Sequence of chain 1.A:
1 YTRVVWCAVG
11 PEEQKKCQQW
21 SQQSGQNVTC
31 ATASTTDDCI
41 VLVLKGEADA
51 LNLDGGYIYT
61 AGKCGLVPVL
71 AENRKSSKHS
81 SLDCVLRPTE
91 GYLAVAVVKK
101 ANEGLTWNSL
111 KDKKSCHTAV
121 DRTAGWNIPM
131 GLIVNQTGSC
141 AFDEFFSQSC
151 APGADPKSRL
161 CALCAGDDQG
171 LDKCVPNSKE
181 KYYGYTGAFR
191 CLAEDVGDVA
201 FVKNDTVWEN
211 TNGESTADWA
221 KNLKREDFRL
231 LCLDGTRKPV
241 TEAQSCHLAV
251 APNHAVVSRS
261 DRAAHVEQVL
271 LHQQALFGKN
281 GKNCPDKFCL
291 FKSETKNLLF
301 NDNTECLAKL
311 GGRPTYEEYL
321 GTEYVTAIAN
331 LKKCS

This small molecule binds to this protein.
Small molecule (SMILES): CC(C)C[C@H](N)C(=O)N[C@@H](CCC(=O)O)C(=O)N[C@@H](C)C(=O)N[C@@H](CS)C(=O)N[C@@H](C)C(=O)N[C@@H](Cc1ccccc1)C(=O)O

Binding-site contacts:
Ligand atom CA contacts residue LYS63 of chain 1.A at 3.4 Å.
Ligand atom CD1 contacts residue VAL41 of chain 1.A at 3.7 Å (hydrophobic).
Ligand atom CD2 contacts residue LEU44 of chain 1.A at 4.2 Å (hydrophobic).
Ligand atom N contacts residue LYS63 of chain 1.A at 3.8 Å.
Ligand atom N contacts residue CYS64 of chain 1.A at 3.8 Å.
Ligand atom CB contacts residue VAL41 of chain 1.A at 4.1 Å (hydrophobic).
Ligand atom C contacts residue LYS63 of chain 1.A at 4.4 Å.
Ligand atom CA contacts residue LYS63 of chain 1.A at 3.4 Å.
Ligand atom C contacts residue LYS63 of chain 1.A at 3.1 Å.
Ligand atom CB contacts residue CYS64 of chain 1.A at 3.1 Å (hydrophobic).
Ligand atom O contacts residue LYS63 of chain 1.A at 4.2 Å.
Ligand atom CA contacts residue CYS64 of chain 1.A at 3.5 Å (hydrophobic).
Ligand atom SG contacts residue CYS64 of chain 1.A at 2.0 Å (h-bond).
Ligand atom SG contacts residue LEU44 of chain 1.A at 4.3 Å.
Ligand atom O contacts residue LYS63 of chain 1.A at 3.8 Å.
Ligand atom CE2 contacts residue CYS64 of chain 1.A at 4.1 Å (hydrophobic).
Ligand atom CB contacts residue ALA329 of chain 1.A at 4.1 Å (hydrophobic).
Ligand atom CZ contacts residue ASP37 of chain 1.A at 3.8 Å.
Ligand atom CD2 contacts residue LYS333 of chain 1.A at 4.3 Å.
Ligand atom CG contacts residue VAL41 of chain 1.A at 3.6 Å (hydrophobic).
Ligand atom CA contacts residue LYS63 of chain 1.A at 3.9 Å.
Ligand atom CB contacts residue LYS63 of chain 1.A at 3.9 Å.
Ligand atom CZ contacts residue THR60 of chain 1.A at 3.9 Å.
Ligand atom CE2 contacts residue ILE40 of chain 1.A at 4.1 Å (hydrophobic).
Ligand atom CD2 contacts residue CYS64 of chain 1.A at 3.7 Å (hydrophobic).
Ligand atom C contacts residue LYS63 of chain 1.A at 3.8 Å.
Ligand atom CE2 contacts residue THR60 of chain 1.A at 3.7 Å.
Ligand atom CE1 contacts residue VAL41 of chain 1.A at 4.0 Å (hydrophobic).
Ligand atom CB contacts residue LYS63 of chain 1.A at 4.4 Å.
Ligand atom CD2 contacts residue ALA329 of chain 1.A at 4.1 Å (hydrophobic).
Ligand atom C contacts residue CYS64 of chain 1.A at 4.1 Å (hydrophobic).
Ligand atom N contacts residue LYS63 of chain 1.A at 2.9 Å (salt-bridge).
Ligand atom O contacts residue LYS63 of chain 1.A at 3.7 Å.
Ligand atom CD2 contacts residue VAL41 of chain 1.A at 3.9 Å (hydrophobic).
Ligand atom CA contacts residue TYR59 of chain 1.A at 4.2 Å (hydrophobic).
Ligand atom CE2 contacts residue ASP37 of chain 1.A at 4.5 Å.
Ligand atom CE2 contacts residue VAL41 of chain 1.A at 4.2 Å (hydrophobic).
Ligand atom CZ contacts residue VAL41 of chain 1.A at 4.3 Å (hydrophobic).
Ligand atom CE1 contacts residue ASP37 of chain 1.A at 4.1 Å.
Ligand atom N contacts residue LYS63 of chain 1.A at 4.4 Å.